Sequence of chain 44.A:
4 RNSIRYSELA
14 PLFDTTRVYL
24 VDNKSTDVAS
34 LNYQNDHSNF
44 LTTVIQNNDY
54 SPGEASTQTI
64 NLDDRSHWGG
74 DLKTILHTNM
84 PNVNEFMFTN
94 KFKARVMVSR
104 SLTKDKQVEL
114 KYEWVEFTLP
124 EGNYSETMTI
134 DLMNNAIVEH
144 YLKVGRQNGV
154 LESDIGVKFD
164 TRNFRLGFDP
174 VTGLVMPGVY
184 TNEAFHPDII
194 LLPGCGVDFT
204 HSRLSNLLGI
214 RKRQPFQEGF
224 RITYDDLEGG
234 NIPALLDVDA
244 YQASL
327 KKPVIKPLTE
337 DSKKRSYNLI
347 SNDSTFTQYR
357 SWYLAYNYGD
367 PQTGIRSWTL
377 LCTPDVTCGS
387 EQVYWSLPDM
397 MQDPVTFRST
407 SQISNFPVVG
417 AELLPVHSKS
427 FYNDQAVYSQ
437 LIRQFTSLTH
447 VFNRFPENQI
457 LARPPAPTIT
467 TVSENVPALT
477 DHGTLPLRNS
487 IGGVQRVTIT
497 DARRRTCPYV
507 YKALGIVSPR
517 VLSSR

The protein below binds the small molecule below.
Small molecule (SMILES): CCCCCCCCCCCC[N+](C)(C)CCCS(=O)(=O)O

Binding-site contacts:
Ligand atom O3S contacts residue ARG224 of chain 44.A at 2.9 Å (salt-bridge).
Ligand atom C8 contacts residue C151 of chain 44.D at 3.7 Å.
Ligand atom C6 contacts residue C151 of chain 44.D at 4.2 Å.
Ligand atom O1S contacts residue PHE223 of chain 44.A at 4.5 Å.
Ligand atom C3 contacts residue TRP374 of chain 44.A at 4.3 Å (hydrophobic).
Ligand atom O3S contacts residue TRP374 of chain 44.A at 3.3 Å.
Ligand atom C1 contacts residue TRP374 of chain 44.A at 3.6 Å (hydrophobic).
Ligand atom S1 contacts residue TRP374 of chain 44.A at 4.0 Å.
Ligand atom C16 contacts residue ASP229 of chain 44.A at 4.3 Å.
Ligand atom O3S contacts residue PHE223 of chain 44.A at 3.9 Å.
Ligand atom S1 contacts residue GLY222 of chain 44.A at 3.0 Å (h-bond).
Ligand atom O2S contacts residue ARG224 of chain 44.A at 4.5 Å.
Ligand atom O2S contacts residue GLY222 of chain 44.A at 3.3 Å (h-bond).
Ligand atom C7 contacts residue C151 of chain 44.D at 3.4 Å.
Ligand atom S1 contacts residue ARG224 of chain 44.A at 4.3 Å.
Ligand atom S1 contacts residue LYS215 of chain 44.A at 4.1 Å.
Ligand atom O1S contacts residue LYS215 of chain 44.A at 2.7 Å (salt-bridge).
Ligand atom O1S contacts residue TRP374 of chain 44.A at 4.3 Å.
Ligand atom C13 contacts residue C151 of chain 44.D at 4.5 Å.
Ligand atom C5 contacts residue C151 of chain 44.D at 4.0 Å.
Ligand atom C9 contacts residue C151 of chain 44.D at 3.4 Å.
Ligand atom C11 contacts residue C151 of chain 44.D at 3.5 Å.
Ligand atom O3S contacts residue GLY222 of chain 44.A at 2.9 Å (h-bond).
Ligand atom C12 contacts residue C151 of chain 44.D at 3.4 Å.
Ligand atom C10 contacts residue C151 of chain 44.D at 3.4 Å.
Ligand atom C2 contacts residue TRP374 of chain 44.A at 4.1 Å (hydrophobic).
Ligand atom O1S contacts residue GLY222 of chain 44.A at 2.3 Å (h-bond).